This protein binds this small molecule.
Small molecule (SMILES): CC(=O)N[C@@H]1[C@@H](O)[C@H](O)[C@@H](CO)O[C@H]1O

Binding-site contacts:
Ligand atom C8 contacts residue ASN290 of chain 1.B at 3.7 Å.
Ligand atom C7 contacts residue ASN290 of chain 1.B at 3.8 Å.
Ligand atom C5 contacts residue ASN290 of chain 1.B at 3.8 Å.
Ligand atom C7 contacts residue GLN288 of chain 1.B at 4.3 Å.
Ligand atom C8 contacts residue GLN288 of chain 1.B at 3.2 Å.
Ligand atom C8 contacts residue SER328 of chain 1.B at 4.1 Å.
Ligand atom N2 contacts residue GLN288 of chain 1.B at 3.7 Å.
Ligand atom C2 contacts residue ASN290 of chain 1.B at 2.5 Å.
Ligand atom C8 contacts residue VAL327 of chain 1.B at 4.5 Å (hydrophobic).
Ligand atom O5 contacts residue ASN290 of chain 1.B at 2.5 Å (h-bond).
Ligand atom C1 contacts residue GLN288 of chain 1.B at 4.0 Å.
Ligand atom C8 contacts residue ILE289 of chain 1.B at 4.2 Å (hydrophobic).
Ligand atom N2 contacts residue ASN290 of chain 1.B at 2.8 Å (h-bond).
Ligand atom O3 contacts residue GLN288 of chain 1.B at 4.3 Å.
Ligand atom C4 contacts residue ASN290 of chain 1.B at 4.3 Å.
Ligand atom C1 contacts residue ASN290 of chain 1.B at 1.5 Å.
Ligand atom C3 contacts residue GLN288 of chain 1.B at 3.6 Å.
Ligand atom C7 contacts residue ASN326 of chain 1.B at 4.4 Å.
Ligand atom C3 contacts residue ASN290 of chain 1.B at 3.9 Å.
Ligand atom O7 contacts residue ASN326 of chain 1.B at 4.4 Å.
Ligand atom C8 contacts residue ASN326 of chain 1.B at 3.4 Å.
Ligand atom C2 contacts residue GLN288 of chain 1.B at 3.9 Å.

Sequence of chain 1.B:
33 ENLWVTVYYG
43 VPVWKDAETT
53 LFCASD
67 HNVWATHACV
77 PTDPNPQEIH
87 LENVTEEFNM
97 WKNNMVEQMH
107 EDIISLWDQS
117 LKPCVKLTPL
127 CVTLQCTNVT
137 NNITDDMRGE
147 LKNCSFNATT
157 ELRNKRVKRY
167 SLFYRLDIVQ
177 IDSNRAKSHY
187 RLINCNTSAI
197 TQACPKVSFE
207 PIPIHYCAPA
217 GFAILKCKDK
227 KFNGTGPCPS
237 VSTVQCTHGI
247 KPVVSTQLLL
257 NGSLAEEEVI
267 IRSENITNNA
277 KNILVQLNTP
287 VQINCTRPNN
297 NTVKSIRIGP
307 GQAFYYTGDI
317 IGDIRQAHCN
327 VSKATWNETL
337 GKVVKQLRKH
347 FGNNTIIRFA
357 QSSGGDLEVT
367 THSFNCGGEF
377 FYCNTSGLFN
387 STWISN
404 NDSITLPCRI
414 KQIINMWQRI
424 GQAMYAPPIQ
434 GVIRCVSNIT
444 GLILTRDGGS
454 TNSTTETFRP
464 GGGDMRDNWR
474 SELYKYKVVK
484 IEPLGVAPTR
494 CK